Binding-site contacts:
Ligand atom C2 contacts residue THR21 of chain 1.K at 3.7 Å.
Ligand atom O7 contacts residue ALA46 of chain 1.K at 3.8 Å.
Ligand atom C6 contacts residue GLY47 of chain 1.K at 4.3 Å.
Ligand atom O12 contacts residue THR21 of chain 1.K at 3.5 Å (h-bond).
Ligand atom O12 contacts residue THR1 of chain 1.K at 4.4 Å.
Ligand atom C15 contacts residue ALA49 of chain 1.K at 3.8 Å (hydrophobic).
Ligand atom O8 contacts residue TYR170 of chain 1.K at 4.2 Å.
Ligand atom N4 contacts residue GLY47 of chain 1.K at 3.1 Å (h-bond).
Ligand atom O7 contacts residue THR1 of chain 1.K at 2.2 Å (h-bond).
Ligand atom C9 contacts residue THR21 of chain 1.K at 4.1 Å.
Ligand atom O7 contacts residue GLY47 of chain 1.K at 3.2 Å (h-bond).
Ligand atom N4 contacts residue THR1 of chain 1.K at 3.7 Å.
Ligand atom C14 contacts residue ALA20 of chain 1.K at 3.6 Å (hydrophobic).
Ligand atom O8 contacts residue THR1 of chain 1.K at 2.9 Å (h-bond).
Ligand atom C11 contacts residue ALA20 of chain 1.K at 4.1 Å (hydrophobic).
Ligand atom C14 contacts residue MET45 of chain 1.K at 3.5 Å (hydrophobic).
Ligand atom C11 contacts residue THR1 of chain 1.K at 3.0 Å.
Ligand atom C15 contacts residue GLY47 of chain 1.K at 3.1 Å.
Ligand atom O12 contacts residue ARG19 of chain 1.K at 4.3 Å.
Ligand atom C5 contacts residue THR1 of chain 1.K at 2.5 Å.
Ligand atom C11 contacts residue LYS33 of chain 1.K at 4.3 Å.
Ligand atom C13 contacts residue ARG19 of chain 1.K at 4.0 Å.
Ligand atom C1 contacts residue THR21 of chain 1.K at 3.9 Å.
Ligand atom C11 contacts residue ARG19 of chain 1.K at 3.6 Å.
Ligand atom C11 contacts residue THR21 of chain 1.K at 4.3 Å.
Ligand atom C1 contacts residue THR1 of chain 1.K at 3.1 Å.
Ligand atom C13 contacts residue LYS33 of chain 1.K at 3.9 Å.
Ligand atom C6 contacts residue THR1 of chain 1.K at 1.3 Å.
Ligand atom C13 contacts residue THR1 of chain 1.K at 3.4 Å.
Ligand atom C13 contacts residue MET45 of chain 1.K at 3.9 Å (hydrophobic).
Ligand atom C15 contacts residue THR1 of chain 1.K at 4.3 Å.
Ligand atom C6 contacts residue LYS33 of chain 1.K at 4.1 Å.
Ligand atom C14 contacts residue LYS33 of chain 1.K at 3.9 Å.
Ligand atom C14 contacts residue ARG19 of chain 1.K at 3.7 Å.
Ligand atom O10 contacts residue GLY47 of chain 1.K at 3.7 Å.
Ligand atom C5 contacts residue GLY47 of chain 1.K at 4.2 Å.
Ligand atom C15 contacts residue MET45 of chain 1.K at 4.0 Å (hydrophobic).
Ligand atom C3 contacts residue GLY47 of chain 1.K at 3.8 Å.
Ligand atom O12 contacts residue ALA20 of chain 1.K at 3.7 Å.
Ligand atom O8 contacts residue SER131 of chain 1.K at 3.8 Å.

This small molecule binds to this protein.
Small molecule (SMILES): CC(C)[C@H](O)[C@@]1(C=O)NC(=O)[C@H](C)[C@@H]1O

Sequence of chain 1.K:
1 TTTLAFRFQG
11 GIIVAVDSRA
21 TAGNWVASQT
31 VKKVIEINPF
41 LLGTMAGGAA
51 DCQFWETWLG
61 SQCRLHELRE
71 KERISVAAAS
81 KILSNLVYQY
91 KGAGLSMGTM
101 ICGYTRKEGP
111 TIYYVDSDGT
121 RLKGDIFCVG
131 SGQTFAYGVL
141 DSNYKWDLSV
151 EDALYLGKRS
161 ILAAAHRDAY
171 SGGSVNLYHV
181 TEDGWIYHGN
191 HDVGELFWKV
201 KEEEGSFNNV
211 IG